Sequence of chain 1.A:
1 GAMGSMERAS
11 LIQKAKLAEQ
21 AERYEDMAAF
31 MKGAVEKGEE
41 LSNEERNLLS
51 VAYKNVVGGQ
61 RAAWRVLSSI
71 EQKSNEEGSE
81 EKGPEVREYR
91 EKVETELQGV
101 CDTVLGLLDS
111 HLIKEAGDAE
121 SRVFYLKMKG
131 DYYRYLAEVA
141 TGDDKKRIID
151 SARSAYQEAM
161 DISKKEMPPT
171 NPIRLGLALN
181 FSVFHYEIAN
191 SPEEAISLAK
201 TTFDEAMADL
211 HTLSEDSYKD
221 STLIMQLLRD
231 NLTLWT

Sequence of chain 1.B:
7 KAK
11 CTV

Binding-site contacts:
Ligand atom C10 contacts residue CYS11 of chain 1.B at 4.0 Å (hydrophobic).
Ligand atom C5 contacts residue CYS11 of chain 1.B at 3.7 Å (hydrophobic).
Ligand atom C9 contacts residue CYS11 of chain 1.B at 3.6 Å (hydrophobic).
Ligand atom C3 contacts residue LEU227 of chain 1.A at 4.2 Å (hydrophobic).
Ligand atom C11 contacts residue CYS11 of chain 1.B at 3.3 Å (hydrophobic).
Ligand atom C3 contacts residue THR12 of chain 1.B at 3.6 Å.
Ligand atom C7 contacts residue PHE124 of chain 1.A at 4.2 Å (hydrophobic).
Ligand atom BR1 contacts residue PHE124 of chain 1.A at 4.1 Å.
Ligand atom O1 contacts residue PRO172 of chain 1.A at 3.8 Å.
Ligand atom O2 contacts residue CYS11 of chain 1.B at 4.1 Å.
Ligand atom BR1 contacts residue VAL51 of chain 1.A at 4.2 Å.
Ligand atom C2 contacts residue THR12 of chain 1.B at 3.7 Å.
Ligand atom C4 contacts residue ILE224 of chain 1.A at 4.1 Å (hydrophobic).
Ligand atom S1 contacts residue ILE224 of chain 1.A at 3.9 Å.
Ligand atom O2 contacts residue LEU177 of chain 1.A at 3.8 Å.
Ligand atom C1 contacts residue ILE224 of chain 1.A at 4.0 Å (hydrophobic).
Ligand atom C8 contacts residue PHE124 of chain 1.A at 3.5 Å (hydrophobic).
Ligand atom C9 contacts residue LYS127 of chain 1.A at 4.3 Å.
Ligand atom C3 contacts residue ILE224 of chain 1.A at 4.3 Å (hydrophobic).
Ligand atom N1 contacts residue ILE224 of chain 1.A at 4.2 Å.
Ligand atom O2 contacts residue GLY176 of chain 1.A at 3.6 Å.
Ligand atom C1 contacts residue LEU223 of chain 1.A at 3.9 Å (hydrophobic).
Ligand atom N1 contacts residue CYS11 of chain 1.B at 4.1 Å.
Ligand atom O1 contacts residue ILE224 of chain 1.A at 3.7 Å.
Ligand atom C9 contacts residue PHE124 of chain 1.A at 4.2 Å (hydrophobic).
Ligand atom C11 contacts residue PRO172 of chain 1.A at 4.1 Å (hydrophobic).
Ligand atom C8 contacts residue CYS11 of chain 1.B at 4.3 Å (hydrophobic).
Ligand atom O2 contacts residue ILE173 of chain 1.A at 3.2 Å (h-bond).
Ligand atom C10 contacts residue LYS127 of chain 1.A at 3.4 Å.
Ligand atom S1 contacts residue GLY176 of chain 1.A at 3.8 Å.
Ligand atom O2 contacts residue LYS127 of chain 1.A at 3.4 Å.
Ligand atom S1 contacts residue CYS11 of chain 1.B at 2.0 Å (h-bond).
Ligand atom C2 contacts residue CYS11 of chain 1.B at 3.3 Å (hydrophobic).
Ligand atom C10 contacts residue PHE124 of chain 1.A at 4.3 Å (hydrophobic).
Ligand atom C4 contacts residue CYS11 of chain 1.B at 4.2 Å (hydrophobic).
Ligand atom O2 contacts residue PRO172 of chain 1.A at 3.7 Å.
Ligand atom BR1 contacts residue ASN47 of chain 1.A at 3.9 Å.
Ligand atom BR1 contacts residue SER50 of chain 1.A at 3.6 Å.
Ligand atom C10 contacts residue ILE173 of chain 1.A at 4.0 Å (hydrophobic).
Ligand atom C3 contacts residue CYS11 of chain 1.B at 2.9 Å (hydrophobic).

The small molecule below binds the protein below.
Small molecule (SMILES): CN(CCS)C(=O)c1cc(Br)cc(C=O)c1